Sequence of chain 1.A:
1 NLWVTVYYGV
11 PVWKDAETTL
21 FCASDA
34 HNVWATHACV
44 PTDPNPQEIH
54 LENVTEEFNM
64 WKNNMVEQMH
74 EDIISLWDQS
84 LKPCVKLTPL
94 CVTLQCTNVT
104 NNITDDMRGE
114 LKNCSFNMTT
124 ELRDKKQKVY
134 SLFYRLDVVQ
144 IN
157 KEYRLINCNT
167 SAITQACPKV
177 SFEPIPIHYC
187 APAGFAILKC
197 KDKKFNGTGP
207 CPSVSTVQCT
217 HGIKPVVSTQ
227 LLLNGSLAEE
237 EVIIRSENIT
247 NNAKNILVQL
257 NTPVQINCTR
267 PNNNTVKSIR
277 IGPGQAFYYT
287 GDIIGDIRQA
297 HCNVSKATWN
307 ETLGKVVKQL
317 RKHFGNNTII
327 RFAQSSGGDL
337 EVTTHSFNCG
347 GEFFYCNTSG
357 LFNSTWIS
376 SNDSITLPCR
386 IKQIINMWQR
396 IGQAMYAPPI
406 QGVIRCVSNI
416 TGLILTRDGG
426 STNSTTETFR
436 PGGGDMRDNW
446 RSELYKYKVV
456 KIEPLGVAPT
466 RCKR

The protein below binds the small molecule below.
Small molecule (SMILES): CC(=O)N[C@@H]1[C@@H](O)[C@H](O)[C@@H](CO)O[C@H]1O

Binding-site contacts:
Ligand atom C8 contacts residue ASN120 of chain 1.A at 4.5 Å.
Ligand atom O7 contacts residue GLN98 of chain 1.A at 4.3 Å.
Ligand atom C7 contacts residue ASN120 of chain 1.A at 3.4 Å.
Ligand atom C4 contacts residue ASN120 of chain 1.A at 4.3 Å.
Ligand atom C1 contacts residue ASN120 of chain 1.A at 1.5 Å.
Ligand atom C3 contacts residue ASN120 of chain 1.A at 3.9 Å.
Ligand atom C8 contacts residue GLN98 of chain 1.A at 3.8 Å.
Ligand atom C8 contacts residue LYS131 of chain 1.A at 4.1 Å.
Ligand atom O5 contacts residue ASN120 of chain 1.A at 2.4 Å (h-bond).
Ligand atom C7 contacts residue GLN98 of chain 1.A at 4.3 Å.
Ligand atom O7 contacts residue THR96 of chain 1.A at 4.4 Å.
Ligand atom C7 contacts residue PHE119 of chain 1.A at 4.2 Å (hydrophobic).
Ligand atom O7 contacts residue ASN120 of chain 1.A at 3.2 Å (h-bond).
Ligand atom O7 contacts residue PHE119 of chain 1.A at 4.1 Å.
Ligand atom N2 contacts residue ASN120 of chain 1.A at 3.0 Å (h-bond).
Ligand atom C5 contacts residue ASN120 of chain 1.A at 3.8 Å.
Ligand atom C8 contacts residue PHE119 of chain 1.A at 3.6 Å (hydrophobic).
Ligand atom C8 contacts residue SER118 of chain 1.A at 3.5 Å.
Ligand atom C2 contacts residue ASN120 of chain 1.A at 2.5 Å.